Sequence of chain 1.A:
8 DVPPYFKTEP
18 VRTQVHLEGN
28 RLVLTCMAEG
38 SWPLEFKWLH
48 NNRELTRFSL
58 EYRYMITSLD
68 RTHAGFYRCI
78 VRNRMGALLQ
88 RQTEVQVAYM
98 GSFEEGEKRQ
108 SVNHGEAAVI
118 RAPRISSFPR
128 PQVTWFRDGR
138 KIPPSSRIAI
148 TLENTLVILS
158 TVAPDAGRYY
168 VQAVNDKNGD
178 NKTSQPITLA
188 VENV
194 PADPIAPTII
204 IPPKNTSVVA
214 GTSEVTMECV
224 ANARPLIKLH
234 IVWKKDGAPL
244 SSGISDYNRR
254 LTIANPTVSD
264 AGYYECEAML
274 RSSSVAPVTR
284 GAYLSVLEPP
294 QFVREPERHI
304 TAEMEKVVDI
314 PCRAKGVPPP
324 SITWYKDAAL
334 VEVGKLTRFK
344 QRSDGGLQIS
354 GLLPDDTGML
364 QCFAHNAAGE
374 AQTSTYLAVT

Binding-site contacts:
Ligand atom C2 contacts residue ASN178 of chain 1.A at 2.5 Å.
Ligand atom O4 contacts residue GLN169 of chain 1.A at 4.2 Å.
Ligand atom N2 contacts residue GLN169 of chain 1.A at 2.8 Å (h-bond).
Ligand atom C3 contacts residue ASN178 of chain 1.A at 3.8 Å.
Ligand atom C8 contacts residue GLN169 of chain 1.A at 3.4 Å.
Ligand atom C5 contacts residue ASN178 of chain 1.A at 3.6 Å.
Ligand atom C3 contacts residue GLN169 of chain 1.A at 3.4 Å.
Ligand atom C1 contacts residue ASN178 of chain 1.A at 1.4 Å.
Ligand atom C4 contacts residue GLN169 of chain 1.A at 4.2 Å.
Ligand atom C7 contacts residue GLN169 of chain 1.A at 3.5 Å.
Ligand atom O3 contacts residue GLN169 of chain 1.A at 4.2 Å.
Ligand atom C2 contacts residue GLN169 of chain 1.A at 3.8 Å.
Ligand atom O5 contacts residue ASN178 of chain 1.A at 2.3 Å (h-bond).
Ligand atom C5 contacts residue GLN169 of chain 1.A at 4.2 Å.
Ligand atom C1 contacts residue GLN169 of chain 1.A at 3.9 Å.
Ligand atom C4 contacts residue ASN178 of chain 1.A at 4.2 Å.
Ligand atom C7 contacts residue ASN178 of chain 1.A at 4.1 Å.
Ligand atom N2 contacts residue ASN178 of chain 1.A at 2.9 Å (h-bond).

This protein binds this small molecule.
Small molecule (SMILES): CC(=O)N[C@H]1[C@H](O[C@H]2[C@H](O)[C@@H](NC(C)=O)CO[C@@H]2CO)O[C@H](CO)[C@@H](O)[C@@H]1O